A small-molecule ligand and the protein it binds are described below.
Small molecule (SMILES): CC(=O)N[C@H]1CO[C@H](CO[C@@H]2O[C@@H](C)[C@@H](O)[C@@H](O)[C@@H]2O)[C@@H](O)[C@@H]1O

Binding-site contacts:
Ligand atom O5 contacts residue SER102 of chain 2.A at 3.2 Å (h-bond).
Ligand atom C4 contacts residue ILE130 of chain 2.A at 3.6 Å (hydrophobic).
Ligand atom C3 contacts residue ASN100 of chain 2.A at 3.8 Å.
Ligand atom C6 contacts residue ILE130 of chain 2.A at 3.8 Å (hydrophobic).
Ligand atom O7 contacts residue ASN100 of chain 2.A at 3.0 Å (h-bond).
Ligand atom C5 contacts residue ASN100 of chain 2.A at 3.6 Å.
Ligand atom C6 contacts residue TYR127 of chain 2.A at 3.6 Å (hydrophobic).
Ligand atom C5 contacts residue TYR127 of chain 2.A at 4.3 Å (hydrophobic).
Ligand atom C4 contacts residue ASN100 of chain 2.A at 4.2 Å.
Ligand atom C7 contacts residue ASN100 of chain 2.A at 3.1 Å.
Ligand atom C2 contacts residue ASN100 of chain 2.A at 2.5 Å.
Ligand atom C1 contacts residue ASN100 of chain 2.A at 1.4 Å.
Ligand atom C5 contacts residue ILE130 of chain 2.A at 3.9 Å (hydrophobic).
Ligand atom O5 contacts residue ASN100 of chain 2.A at 2.4 Å (h-bond).
Ligand atom N2 contacts residue ASN100 of chain 2.A at 2.9 Å (h-bond).
Ligand atom O4 contacts residue ILE130 of chain 2.A at 4.2 Å.
Ligand atom C5 contacts residue SER102 of chain 2.A at 4.1 Å.
Ligand atom C8 contacts residue ASN100 of chain 2.A at 3.9 Å.
Ligand atom C1 contacts residue SER102 of chain 2.A at 3.2 Å.

Sequence of chain 2.A:
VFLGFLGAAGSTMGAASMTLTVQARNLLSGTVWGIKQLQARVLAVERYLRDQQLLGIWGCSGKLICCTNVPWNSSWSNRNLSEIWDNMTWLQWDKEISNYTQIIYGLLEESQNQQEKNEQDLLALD